Sequence of chain 1.B:
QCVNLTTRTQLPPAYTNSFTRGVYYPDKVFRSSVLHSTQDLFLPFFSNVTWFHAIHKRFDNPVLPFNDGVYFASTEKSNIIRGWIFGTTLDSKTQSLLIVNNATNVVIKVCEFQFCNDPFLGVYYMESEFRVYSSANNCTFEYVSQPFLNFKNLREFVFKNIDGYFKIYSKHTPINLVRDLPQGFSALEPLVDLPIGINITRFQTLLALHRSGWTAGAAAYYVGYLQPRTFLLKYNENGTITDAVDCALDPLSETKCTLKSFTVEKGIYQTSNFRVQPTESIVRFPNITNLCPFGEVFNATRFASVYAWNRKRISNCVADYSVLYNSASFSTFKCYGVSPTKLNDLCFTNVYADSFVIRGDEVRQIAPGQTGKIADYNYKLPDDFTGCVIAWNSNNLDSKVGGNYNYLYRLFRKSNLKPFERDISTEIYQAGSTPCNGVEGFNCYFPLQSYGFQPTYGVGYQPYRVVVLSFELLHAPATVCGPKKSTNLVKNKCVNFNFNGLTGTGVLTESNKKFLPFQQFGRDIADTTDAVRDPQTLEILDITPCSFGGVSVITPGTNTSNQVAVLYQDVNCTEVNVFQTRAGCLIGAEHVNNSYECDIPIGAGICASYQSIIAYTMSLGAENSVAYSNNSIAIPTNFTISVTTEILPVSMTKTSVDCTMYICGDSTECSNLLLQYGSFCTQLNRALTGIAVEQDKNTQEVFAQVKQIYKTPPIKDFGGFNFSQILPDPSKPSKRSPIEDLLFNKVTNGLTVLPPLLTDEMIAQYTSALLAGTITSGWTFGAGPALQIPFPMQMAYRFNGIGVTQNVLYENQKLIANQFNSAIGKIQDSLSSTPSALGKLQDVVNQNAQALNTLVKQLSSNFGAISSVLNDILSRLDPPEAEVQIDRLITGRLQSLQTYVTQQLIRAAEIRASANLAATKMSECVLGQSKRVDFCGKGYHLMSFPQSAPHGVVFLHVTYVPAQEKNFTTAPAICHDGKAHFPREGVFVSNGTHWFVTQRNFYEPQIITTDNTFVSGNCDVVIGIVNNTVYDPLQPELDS

Binding-site contacts:
Ligand atom C4 contacts residue ASN1098 of chain 1.B at 4.2 Å.
Ligand atom O5 contacts residue PHE1103 of chain 1.B at 3.8 Å.
Ligand atom O5 contacts residue HIS1101 of chain 1.B at 4.4 Å.
Ligand atom C2 contacts residue ASN1098 of chain 1.B at 2.5 Å.
Ligand atom C8 contacts residue HIS1101 of chain 1.B at 4.3 Å.
Ligand atom N2 contacts residue THR1100 of chain 1.B at 3.2 Å (h-bond).
Ligand atom C3 contacts residue HIS1101 of chain 1.B at 4.0 Å.
Ligand atom C5 contacts residue ASN1098 of chain 1.B at 3.7 Å.
Ligand atom N2 contacts residue ASN1098 of chain 1.B at 2.9 Å (h-bond).
Ligand atom O7 contacts residue ASN1098 of chain 1.B at 3.3 Å (h-bond).
Ligand atom C4 contacts residue HIS1101 of chain 1.B at 3.9 Å.
Ligand atom C6 contacts residue HIS1101 of chain 1.B at 4.1 Å.
Ligand atom C7 contacts residue HIS1101 of chain 1.B at 3.9 Å.
Ligand atom C1 contacts residue PHE1103 of chain 1.B at 4.4 Å (hydrophobic).
Ligand atom C3 contacts residue ASN1098 of chain 1.B at 3.8 Å.
Ligand atom O6 contacts residue PHE1103 of chain 1.B at 4.3 Å.
Ligand atom C8 contacts residue ASN1098 of chain 1.B at 3.6 Å.
Ligand atom C1 contacts residue THR1100 of chain 1.B at 4.0 Å.
Ligand atom C3 contacts residue THR1100 of chain 1.B at 3.7 Å.
Ligand atom O4 contacts residue HIS1101 of chain 1.B at 3.7 Å.
Ligand atom C2 contacts residue THR1100 of chain 1.B at 3.8 Å.
Ligand atom C5 contacts residue HIS1101 of chain 1.B at 3.4 Å.
Ligand atom C7 contacts residue THR1100 of chain 1.B at 4.2 Å.
Ligand atom C1 contacts residue ASN1098 of chain 1.B at 1.4 Å.
Ligand atom O5 contacts residue ASN1098 of chain 1.B at 2.4 Å (h-bond).
Ligand atom C5 contacts residue PHE1103 of chain 1.B at 3.9 Å (hydrophobic).
Ligand atom O3 contacts residue THR1100 of chain 1.B at 4.3 Å.
Ligand atom O7 contacts residue HIS1101 of chain 1.B at 3.2 Å.
Ligand atom C6 contacts residue PHE1103 of chain 1.B at 3.6 Å (hydrophobic).
Ligand atom C8 contacts residue THR1100 of chain 1.B at 4.2 Å.
Ligand atom C7 contacts residue ASN1098 of chain 1.B at 3.3 Å.

A protein and the small-molecule ligand that binds it are described below.
Small molecule (SMILES): CC(=O)N[C@H]1[C@H](O[C@H]2[C@H](O)[C@@H](NC(C)=O)CO[C@@H]2CO)O[C@H](CO)[C@@H](O)[C@@H]1O